Binding-site contacts:
Ligand atom C contacts residue GLY58 of chain 1.E at 3.9 Å.
Ligand atom C contacts residue TRP75 of chain 1.E at 3.8 Å (hydrophobic).
Ligand atom CG contacts residue TRP75 of chain 1.E at 3.2 Å (hydrophobic).
Ligand atom CG contacts residue LEU59 of chain 1.E at 4.0 Å (hydrophobic).
Ligand atom CA contacts residue GLY58 of chain 1.E at 3.5 Å.
Ligand atom CB contacts residue GLU66 of chain 1.E at 4.0 Å.
Ligand atom CA contacts residue ALA60 of chain 1.E at 3.9 Å (hydrophobic).
Ligand atom N contacts residue GLY58 of chain 1.E at 3.3 Å (h-bond).
Ligand atom N contacts residue GLN71 of chain 1.E at 2.4 Å (h-bond).
Ligand atom CB contacts residue ALA60 of chain 1.E at 4.1 Å (hydrophobic).
Ligand atom N contacts residue TYR76 of chain 1.E at 4.1 Å.
Ligand atom CB contacts residue TYR76 of chain 1.E at 3.4 Å (hydrophobic).
Ligand atom O contacts residue GLY58 of chain 1.E at 4.1 Å.
Ligand atom CG1 contacts residue GLY58 of chain 1.E at 3.8 Å.
Ligand atom CA contacts residue GLU66 of chain 1.E at 3.7 Å.
Ligand atom CA contacts residue ALA60 of chain 1.E at 3.6 Å (hydrophobic).
Ligand atom N contacts residue GLU66 of chain 1.E at 2.7 Å (salt-bridge).
Ligand atom C contacts residue ALA60 of chain 1.E at 3.8 Å (hydrophobic).
Ligand atom O contacts residue LEU59 of chain 1.E at 3.5 Å.
Ligand atom CB contacts residue TRP62 of chain 1.E at 3.8 Å (hydrophobic).
Ligand atom CG1 contacts residue ALA60 of chain 1.E at 4.0 Å (hydrophobic).
Ligand atom CB contacts residue ALA60 of chain 1.E at 3.5 Å (hydrophobic).
Ligand atom O contacts residue TRP75 of chain 1.E at 3.1 Å (h-bond).
Ligand atom N contacts residue ALA60 of chain 1.E at 3.0 Å (h-bond).
Ligand atom CD1 contacts residue GLY58 of chain 1.E at 3.2 Å.
Ligand atom CA contacts residue ASN61 of chain 1.E at 3.6 Å.
Ligand atom C contacts residue GLN71 of chain 1.E at 3.5 Å.
Ligand atom CG1 contacts residue LYS49 of chain 1.E at 4.0 Å.
Ligand atom C contacts residue LEU59 of chain 1.E at 3.9 Å (hydrophobic).
Ligand atom CD contacts residue TRP75 of chain 1.E at 3.5 Å (hydrophobic).
Ligand atom O contacts residue ALA60 of chain 1.E at 3.0 Å (h-bond).
Ligand atom O contacts residue GLN71 of chain 1.E at 3.1 Å (h-bond).
Ligand atom CA contacts residue GLN71 of chain 1.E at 3.3 Å.
Ligand atom CA contacts residue LEU59 of chain 1.E at 3.7 Å (hydrophobic).
Ligand atom CB contacts residue GLN71 of chain 1.E at 3.6 Å.
Ligand atom CD1 contacts residue LYS49 of chain 1.E at 3.2 Å.
Ligand atom N contacts residue LEU59 of chain 1.E at 3.9 Å.
Ligand atom CA contacts residue TYR76 of chain 1.E at 3.7 Å (hydrophobic).
Ligand atom CG1 contacts residue LEU59 of chain 1.E at 3.9 Å (hydrophobic).
Ligand atom CD1 contacts residue LEU59 of chain 1.E at 3.5 Å (hydrophobic).

This small molecule binds to this protein.
Small molecule (SMILES): CC[C@H](C)[C@H](NC(=O)[C@@H]1CCCN1C(=O)[C@@H](NC(=O)[C@H](C)N)C(C)C)C(=O)N[C@@H](C)C=O

Sequence of chain 1.E:
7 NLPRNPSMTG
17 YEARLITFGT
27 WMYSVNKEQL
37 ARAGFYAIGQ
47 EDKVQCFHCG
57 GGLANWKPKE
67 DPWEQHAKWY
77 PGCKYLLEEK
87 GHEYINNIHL